This protein binds this small molecule.
Small molecule (SMILES): C[C@@H](Oc1cc(=O)[nH]c2ccccc12)c1cn(-c2ccc(Cl)cc2)nn1

Binding-site contacts:
Ligand atom O1 contacts residue GLY289 of chain 2.A at 3.4 Å.
Ligand atom N3 contacts residue LEU310 of chain 2.A at 3.8 Å.
Ligand atom C9 contacts residue IMP1 of chain 2.C at 3.3 Å.
Ligand atom O1 contacts residue GLU313 of chain 2.A at 3.9 Å.
Ligand atom C12 contacts residue GLU313 of chain 2.A at 3.9 Å.
Ligand atom C8 contacts residue TYR342 of chain 3.A at 3.7 Å (hydrophobic).
Ligand atom CL1 contacts residue GLY341 of chain 3.A at 3.2 Å.
Ligand atom CL1 contacts residue TYR342 of chain 3.A at 3.6 Å.
Ligand atom C2 contacts residue MET288 of chain 2.A at 3.6 Å (hydrophobic).
Ligand atom C1 contacts residue GLY289 of chain 2.A at 3.4 Å.
Ligand atom C8 contacts residue ALA150 of chain 2.A at 3.9 Å (hydrophobic).
Ligand atom C8 contacts residue GLU313 of chain 2.A at 3.9 Å.
Ligand atom C10 contacts residue IMP1 of chain 2.C at 3.8 Å.
Ligand atom C15 contacts residue GLU313 of chain 2.A at 3.2 Å.
Ligand atom C15 contacts residue LEU310 of chain 2.A at 4.0 Å (hydrophobic).
Ligand atom O2 contacts residue MET288 of chain 2.A at 3.5 Å.
Ligand atom C8 contacts residue THR207 of chain 2.A at 3.6 Å.
Ligand atom N3 contacts residue ALA150 of chain 2.A at 3.6 Å.
Ligand atom N1 contacts residue LEU310 of chain 2.A at 3.2 Å.
Ligand atom C9 contacts residue ALA150 of chain 2.A at 4.0 Å (hydrophobic).
Ligand atom C12 contacts residue VAL311 of chain 2.A at 3.2 Å (hydrophobic).
Ligand atom C21 contacts residue GLU313 of chain 2.A at 3.4 Å.
Ligand atom C18 contacts residue PRO51 of chain 3.A at 3.9 Å (hydrophobic).
Ligand atom N4 contacts residue MET288 of chain 2.A at 4.0 Å.
Ligand atom C11 contacts residue MET294 of chain 2.A at 3.8 Å (hydrophobic).
Ligand atom C7 contacts residue GLU313 of chain 2.A at 3.7 Å.
Ligand atom C8 contacts residue IMP1 of chain 2.C at 3.2 Å.
Ligand atom C12 contacts residue MET294 of chain 2.A at 3.6 Å (hydrophobic).
Ligand atom C3 contacts residue MET288 of chain 2.A at 3.8 Å (hydrophobic).
Ligand atom C2 contacts residue GLY289 of chain 2.A at 3.5 Å.
Ligand atom C20 contacts residue TYR342 of chain 3.A at 3.6 Å (hydrophobic).
Ligand atom N2 contacts residue LEU310 of chain 2.A at 3.4 Å.
Ligand atom N2 contacts residue ALA150 of chain 2.A at 4.0 Å.
Ligand atom C7 contacts residue IMP1 of chain 2.C at 3.5 Å.
Ligand atom C16 contacts residue ALA150 of chain 2.A at 3.6 Å (hydrophobic).
Ligand atom C7 contacts residue ALA150 of chain 2.A at 3.9 Å (hydrophobic).
Ligand atom C21 contacts residue TYR342 of chain 3.A at 3.7 Å (hydrophobic).
Ligand atom C19 contacts residue PRO51 of chain 3.A at 3.9 Å (hydrophobic).
Ligand atom C14 contacts residue LEU310 of chain 2.A at 3.6 Å (hydrophobic).
Ligand atom CL1 contacts residue HIS151 of chain 2.A at 3.8 Å.

Sequence of chain 3.A:
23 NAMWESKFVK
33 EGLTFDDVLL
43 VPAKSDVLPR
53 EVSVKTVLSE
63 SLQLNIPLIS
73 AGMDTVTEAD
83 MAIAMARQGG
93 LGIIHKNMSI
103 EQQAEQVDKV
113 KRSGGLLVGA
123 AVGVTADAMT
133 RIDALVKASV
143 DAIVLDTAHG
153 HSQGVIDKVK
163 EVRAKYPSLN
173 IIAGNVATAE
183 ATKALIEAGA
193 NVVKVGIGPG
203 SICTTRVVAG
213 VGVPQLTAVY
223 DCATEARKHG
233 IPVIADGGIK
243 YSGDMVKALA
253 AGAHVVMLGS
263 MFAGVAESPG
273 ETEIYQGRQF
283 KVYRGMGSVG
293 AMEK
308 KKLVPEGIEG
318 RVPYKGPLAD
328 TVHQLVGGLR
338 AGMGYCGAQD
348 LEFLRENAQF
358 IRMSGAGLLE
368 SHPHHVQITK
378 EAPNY

Sequence of chain 2.A:
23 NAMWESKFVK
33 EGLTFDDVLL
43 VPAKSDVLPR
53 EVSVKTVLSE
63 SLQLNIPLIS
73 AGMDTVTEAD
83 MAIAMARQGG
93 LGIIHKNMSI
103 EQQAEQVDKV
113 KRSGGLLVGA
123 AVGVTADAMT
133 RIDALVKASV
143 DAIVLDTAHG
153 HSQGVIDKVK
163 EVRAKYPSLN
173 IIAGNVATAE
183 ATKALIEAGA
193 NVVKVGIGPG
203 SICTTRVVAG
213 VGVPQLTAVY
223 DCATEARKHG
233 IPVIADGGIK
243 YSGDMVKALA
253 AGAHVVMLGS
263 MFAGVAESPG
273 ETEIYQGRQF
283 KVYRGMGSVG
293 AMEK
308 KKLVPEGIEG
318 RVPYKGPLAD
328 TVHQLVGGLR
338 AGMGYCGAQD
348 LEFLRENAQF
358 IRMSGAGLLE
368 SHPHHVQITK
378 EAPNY